Binding-site contacts:
Ligand atom O7 contacts residue ASN332 of chain 1.P at 4.0 Å.
Ligand atom O6 contacts residue ARG113 of chain 1.P at 2.6 Å (salt-bridge).
Ligand atom C7 contacts residue NAG1 of chain 1.PB at 4.1 Å.
Ligand atom C6 contacts residue NAG1 of chain 1.PB at 3.9 Å.
Ligand atom C6 contacts residue NAG2 of chain 1.PB at 4.2 Å.
Ligand atom C5 contacts residue ASN332 of chain 1.P at 3.7 Å.
Ligand atom N2 contacts residue SER333 of chain 1.P at 3.8 Å.
Ligand atom N2 contacts residue ASN332 of chain 1.P at 2.9 Å (h-bond).
Ligand atom C8 contacts residue NAG1 of chain 1.PB at 4.1 Å.
Ligand atom C5 contacts residue NAG1 of chain 1.PB at 4.2 Å.
Ligand atom C8 contacts residue THR341 of chain 1.P at 3.3 Å.
Ligand atom O7 contacts residue NAG1 of chain 1.PB at 3.0 Å (h-bond).
Ligand atom C1 contacts residue ASN332 of chain 1.P at 1.4 Å.
Ligand atom C2 contacts residue ASN332 of chain 1.P at 2.4 Å.
Ligand atom C3 contacts residue ASN332 of chain 1.P at 3.7 Å.
Ligand atom O5 contacts residue ASN332 of chain 1.P at 2.4 Å (h-bond).
Ligand atom O6 contacts residue NAG2 of chain 1.PB at 2.8 Å (h-bond).
Ligand atom C7 contacts residue THR341 of chain 1.P at 4.4 Å.
Ligand atom C4 contacts residue ASN332 of chain 1.P at 4.2 Å.
Ligand atom O7 contacts residue ASN355 of chain 1.P at 3.8 Å.
Ligand atom C1 contacts residue SER333 of chain 1.P at 4.2 Å.
Ligand atom C6 contacts residue ARG113 of chain 1.P at 3.4 Å.
Ligand atom O4 contacts residue NAG2 of chain 1.PB at 4.5 Å.
Ligand atom C7 contacts residue ASN332 of chain 1.P at 3.7 Å.
Ligand atom C8 contacts residue SER333 of chain 1.P at 4.3 Å.

This protein binds this small molecule.
Small molecule (SMILES): CC(=O)N[C@H]1[C@H](O[C@H]2[C@H](O)[C@@H](NC(C)=O)CO[C@@H]2CO)O[C@H](CO)[C@@H](O[C@@H]2O[C@H](CO)[C@@H](O)[C@H](O)[C@@H]2O)[C@@H]1O

Sequence of chain 1.P:
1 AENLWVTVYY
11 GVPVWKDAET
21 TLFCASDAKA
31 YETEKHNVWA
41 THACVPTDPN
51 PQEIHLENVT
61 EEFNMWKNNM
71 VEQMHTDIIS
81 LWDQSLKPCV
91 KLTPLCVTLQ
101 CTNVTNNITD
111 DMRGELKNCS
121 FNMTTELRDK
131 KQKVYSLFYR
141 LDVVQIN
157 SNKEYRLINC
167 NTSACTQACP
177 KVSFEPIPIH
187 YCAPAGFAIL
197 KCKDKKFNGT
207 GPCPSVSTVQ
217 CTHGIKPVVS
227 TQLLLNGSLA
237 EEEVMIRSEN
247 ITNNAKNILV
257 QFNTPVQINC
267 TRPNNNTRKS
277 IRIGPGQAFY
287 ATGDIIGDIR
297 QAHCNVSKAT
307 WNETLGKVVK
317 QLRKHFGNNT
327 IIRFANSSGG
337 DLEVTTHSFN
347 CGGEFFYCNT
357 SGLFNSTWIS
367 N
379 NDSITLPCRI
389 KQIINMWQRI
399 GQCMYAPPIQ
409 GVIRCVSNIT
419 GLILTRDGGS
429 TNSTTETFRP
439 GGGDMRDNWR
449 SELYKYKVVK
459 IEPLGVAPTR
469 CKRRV